A small-molecule ligand and the protein it binds are described below.
Small molecule (SMILES): O=C(CC[C@H](NC(=O)c1ccc(C#Cc2ccccc2)cc1)C(=O)NO)NCCCO

Sequence of chain 1.A:
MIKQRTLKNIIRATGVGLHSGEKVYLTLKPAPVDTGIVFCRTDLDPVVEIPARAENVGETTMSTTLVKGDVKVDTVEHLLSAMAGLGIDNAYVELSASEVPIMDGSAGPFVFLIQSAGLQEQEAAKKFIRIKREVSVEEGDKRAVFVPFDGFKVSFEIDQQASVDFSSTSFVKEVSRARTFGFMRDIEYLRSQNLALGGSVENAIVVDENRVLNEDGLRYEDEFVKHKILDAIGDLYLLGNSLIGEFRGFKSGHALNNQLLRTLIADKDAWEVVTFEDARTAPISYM

Binding-site contacts:
Ligand atom C27 contacts residue ASP196 of chain 1.A at 3.5 Å.
Ligand atom N17 contacts residue THR190 of chain 1.A at 2.7 Å (h-bond).
Ligand atom C13 contacts residue PHE191 of chain 1.A at 3.2 Å (hydrophobic).
Ligand atom O32 contacts residue HIS264 of chain 1.A at 3.2 Å (h-bond).
Ligand atom O32 contacts residue HIS78 of chain 1.A at 3.5 Å (h-bond).
Ligand atom N31 contacts residue ZN1 of chain 1.D at 1.9 Å.
Ligand atom C21 contacts residue PHE191 of chain 1.A at 3.2 Å (hydrophobic).
Ligand atom O32 contacts residue GLU77 of chain 1.A at 2.2 Å (salt-bridge).
Ligand atom C18 contacts residue THR190 of chain 1.A at 3.4 Å.
Ligand atom N31 contacts residue HIS264 of chain 1.A at 3.2 Å (h-bond).
Ligand atom O28 contacts residue PHE193 of chain 1.A at 3.2 Å (h-bond).
Ligand atom O30 contacts residue ZN1 of chain 1.C at 2.1 Å.
Ligand atom C7 contacts residue ILE197 of chain 1.A at 3.6 Å (hydrophobic).
Ligand atom C3 contacts residue ARG201 of chain 1.A at 3.5 Å.
Ligand atom O23 contacts residue LYS238 of chain 1.A at 2.5 Å (salt-bridge).
Ligand atom O30 contacts residue THR190 of chain 1.A at 2.6 Å (h-bond).
Ligand atom C2 contacts residue GLY209 of chain 1.A at 3.5 Å.
Ligand atom O28 contacts residue GLY192 of chain 1.A at 3.5 Å.
Ligand atom C20 contacts residue LYS238 of chain 1.A at 3.3 Å.
Ligand atom C29 contacts residue THR190 of chain 1.A at 3.4 Å.
Ligand atom N31 contacts residue GLU77 of chain 1.A at 3.2 Å (salt-bridge).
Ligand atom C3 contacts residue ILE197 of chain 1.A at 3.4 Å (hydrophobic).
Ligand atom C13 contacts residue THR190 of chain 1.A at 3.3 Å.
Ligand atom C22 contacts residue LYS238 of chain 1.A at 3.5 Å.
Ligand atom O28 contacts residue ASP196 of chain 1.A at 2.8 Å (salt-bridge).
Ligand atom O32 contacts residue ASP241 of chain 1.A at 3.1 Å (salt-bridge).
Ligand atom N31 contacts residue MET62 of chain 1.A at 3.0 Å (h-bond).
Ligand atom N31 contacts residue ASP241 of chain 1.A at 3.5 Å (salt-bridge).
Ligand atom C29 contacts residue ZN1 of chain 1.D at 3.0 Å.
Ligand atom C29 contacts residue ZN1 of chain 1.C at 2.8 Å.
Ligand atom N31 contacts residue ZN1 of chain 1.C at 3.0 Å.
Ligand atom O16 contacts residue MET62 of chain 1.A at 3.6 Å.
Ligand atom O32 contacts residue ZN1 of chain 1.C at 2.4 Å.
Ligand atom O30 contacts residue HIS78 of chain 1.A at 3.5 Å (h-bond).
Ligand atom C18 contacts residue ZN1 of chain 1.D at 3.3 Å.
Ligand atom C6 contacts residue SER210 of chain 1.A at 3.4 Å.
Ligand atom O32 contacts residue ZN1 of chain 1.D at 2.7 Å.
Ligand atom O30 contacts residue HIS237 of chain 1.A at 3.1 Å.
Ligand atom C25 contacts residue PHE191 of chain 1.A at 2.9 Å (hydrophobic).
Ligand atom C2 contacts residue ARG201 of chain 1.A at 3.1 Å.